Binding-site contacts:
Ligand atom O1B contacts residue HIS52 of chain 1.O at 2.8 Å (h-bond).
Ligand atom C10 contacts residue ALA43 of chain 1.O at 4.0 Å (hydrophobic).
Ligand atom O1A contacts residue THR41 of chain 1.O at 3.9 Å.
Ligand atom C5 contacts residue THR41 of chain 1.O at 4.0 Å.
Ligand atom O7 contacts residue VAL42 of chain 1.O at 3.3 Å (h-bond).
Ligand atom O9 contacts residue VAL42 of chain 1.O at 4.0 Å.
Ligand atom O7 contacts residue ALA43 of chain 1.O at 3.8 Å.
Ligand atom C8 contacts residue VAL42 of chain 1.O at 3.5 Å (hydrophobic).
Ligand atom O10 contacts residue ASP49 of chain 1.O at 3.9 Å.
Ligand atom C9 contacts residue VAL42 of chain 1.O at 2.8 Å (hydrophobic).
Ligand atom C8 contacts residue THR41 of chain 1.O at 4.2 Å.
Ligand atom C7 contacts residue VAL42 of chain 1.O at 3.3 Å (hydrophobic).
Ligand atom C2 contacts residue HIS52 of chain 1.O at 4.2 Å.
Ligand atom C6 contacts residue THR41 of chain 1.O at 3.9 Å.
Ligand atom C5 contacts residue ALA50 of chain 1.O at 4.2 Å (hydrophobic).
Ligand atom O10 contacts residue ASN48 of chain 1.O at 3.3 Å (h-bond).
Ligand atom C11 contacts residue PRO51 of chain 1.O at 3.5 Å (hydrophobic).
Ligand atom C10 contacts residue THR41 of chain 1.O at 3.8 Å.
Ligand atom C10 contacts residue ALA50 of chain 1.O at 3.2 Å (hydrophobic).
Ligand atom N5 contacts residue ALA50 of chain 1.O at 3.6 Å.
Ligand atom N5 contacts residue THR41 of chain 1.O at 3.0 Å (h-bond).
Ligand atom O8 contacts residue VAL42 of chain 1.O at 3.8 Å.
Ligand atom C11 contacts residue ALA43 of chain 1.O at 3.6 Å (hydrophobic).
Ligand atom O7 contacts residue SER44 of chain 1.O at 4.1 Å.
Ligand atom C3 contacts residue HIS52 of chain 1.O at 3.8 Å.
Ligand atom C10 contacts residue PRO51 of chain 1.O at 3.9 Å (hydrophobic).
Ligand atom C7 contacts residue THR41 of chain 1.O at 4.0 Å.
Ligand atom O10 contacts residue PRO51 of chain 1.O at 4.1 Å.
Ligand atom C9 contacts residue ARG105 of chain 1.N at 3.4 Å.
Ligand atom O9 contacts residue ARG105 of chain 1.N at 3.4 Å (salt-bridge).
Ligand atom C11 contacts residue ASP49 of chain 1.O at 3.6 Å.
Ligand atom C4 contacts residue ALA50 of chain 1.O at 3.6 Å (hydrophobic).
Ligand atom C1 contacts residue HIS52 of chain 1.O at 3.3 Å.
Ligand atom O8 contacts residue THR41 of chain 1.O at 3.2 Å.
Ligand atom C11 contacts residue THR41 of chain 1.O at 3.6 Å.
Ligand atom O1A contacts residue HIS52 of chain 1.O at 3.9 Å.
Ligand atom O10 contacts residue ALA50 of chain 1.O at 2.9 Å (h-bond).
Ligand atom O4 contacts residue ALA50 of chain 1.O at 3.3 Å (h-bond).
Ligand atom O10 contacts residue ALA43 of chain 1.O at 3.9 Å.
Ligand atom C11 contacts residue ALA50 of chain 1.O at 3.4 Å (hydrophobic).

Sequence of chain 1.N:
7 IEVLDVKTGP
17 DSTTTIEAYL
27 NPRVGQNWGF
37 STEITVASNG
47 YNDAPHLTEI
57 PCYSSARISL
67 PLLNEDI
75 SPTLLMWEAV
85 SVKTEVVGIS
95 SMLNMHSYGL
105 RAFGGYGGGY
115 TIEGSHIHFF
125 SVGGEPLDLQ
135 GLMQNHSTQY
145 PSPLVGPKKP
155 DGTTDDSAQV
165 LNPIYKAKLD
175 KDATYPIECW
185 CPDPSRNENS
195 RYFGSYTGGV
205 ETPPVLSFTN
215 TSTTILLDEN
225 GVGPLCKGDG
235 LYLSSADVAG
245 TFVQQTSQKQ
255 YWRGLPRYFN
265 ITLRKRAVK

The protein below binds the small molecule below.
Small molecule (SMILES): CC(=O)N[C@H]1[C@H]([C@H](O)[C@H](O)CO)O[C@@](O)(C(=O)O)C[C@@H]1O

Sequence of chain 1.O:
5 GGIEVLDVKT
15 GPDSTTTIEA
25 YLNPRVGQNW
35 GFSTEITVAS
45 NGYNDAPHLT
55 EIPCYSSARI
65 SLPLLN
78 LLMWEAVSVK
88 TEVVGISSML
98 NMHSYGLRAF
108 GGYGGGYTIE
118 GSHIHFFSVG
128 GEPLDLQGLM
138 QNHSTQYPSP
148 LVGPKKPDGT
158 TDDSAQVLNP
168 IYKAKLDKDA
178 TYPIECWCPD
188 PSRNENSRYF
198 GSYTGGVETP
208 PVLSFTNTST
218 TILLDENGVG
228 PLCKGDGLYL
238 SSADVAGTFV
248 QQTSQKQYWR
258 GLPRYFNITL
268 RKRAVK